Sequence of chain 1.B:
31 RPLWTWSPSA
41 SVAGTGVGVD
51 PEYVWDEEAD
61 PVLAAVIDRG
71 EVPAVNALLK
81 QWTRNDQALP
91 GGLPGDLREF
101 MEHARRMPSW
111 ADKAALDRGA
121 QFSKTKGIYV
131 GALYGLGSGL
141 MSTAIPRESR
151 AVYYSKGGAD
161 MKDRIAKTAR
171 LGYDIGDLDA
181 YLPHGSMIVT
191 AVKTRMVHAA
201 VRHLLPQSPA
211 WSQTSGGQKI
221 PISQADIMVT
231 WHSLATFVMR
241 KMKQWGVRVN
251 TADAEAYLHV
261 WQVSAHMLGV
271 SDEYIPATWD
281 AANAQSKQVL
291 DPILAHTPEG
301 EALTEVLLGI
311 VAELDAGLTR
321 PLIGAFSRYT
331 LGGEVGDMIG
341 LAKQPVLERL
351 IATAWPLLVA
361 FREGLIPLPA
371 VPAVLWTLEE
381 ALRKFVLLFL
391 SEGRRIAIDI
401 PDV

A protein and the small-molecule ligand that binds it are described below.
Small molecule (SMILES): C[C@@H](O)[C@@H](C)O

Binding-site contacts:
Ligand atom O5 contacts residue GLY127 of chain 1.B at 3.5 Å.
Ligand atom C3 contacts residue ARG394 of chain 1.B at 4.0 Å.
Ligand atom C2 contacts residue SER123 of chain 1.B at 3.5 Å.
Ligand atom C3 contacts residue GLY176 of chain 1.B at 3.8 Å.
Ligand atom C4 contacts residue ARG394 of chain 1.B at 4.3 Å.
Ligand atom C4 contacts residue TYR134 of chain 1.B at 4.0 Å (hydrophobic).
Ligand atom O6 contacts residue GLY176 of chain 1.B at 2.7 Å (h-bond).
Ligand atom C1 contacts residue LEU390 of chain 1.B at 4.3 Å (hydrophobic).
Ligand atom C1 contacts residue GLY127 of chain 1.B at 3.5 Å.
Ligand atom C2 contacts residue VAL130 of chain 1.B at 3.6 Å (hydrophobic).
Ligand atom C3 contacts residue VAL130 of chain 1.B at 4.5 Å (hydrophobic).
Ligand atom C1 contacts residue VAL130 of chain 1.B at 4.1 Å (hydrophobic).
Ligand atom C1 contacts residue VAL386 of chain 1.B at 3.7 Å (hydrophobic).
Ligand atom C4 contacts residue TYR173 of chain 1.B at 3.9 Å (hydrophobic).
Ligand atom O5 contacts residue LYS124 of chain 1.B at 3.6 Å.
Ligand atom O5 contacts residue SER123 of chain 1.B at 3.0 Å (h-bond).
Ligand atom C3 contacts residue SER123 of chain 1.B at 4.3 Å.
Ligand atom O6 contacts residue SER123 of chain 1.B at 3.4 Å.
Ligand atom O6 contacts residue LYS124 of chain 1.B at 4.1 Å.
Ligand atom C2 contacts residue GLY127 of chain 1.B at 3.7 Å.
Ligand atom O5 contacts residue VAL130 of chain 1.B at 4.3 Å.
Ligand atom C4 contacts residue GLY176 of chain 1.B at 4.2 Å.
Ligand atom C4 contacts residue GLY172 of chain 1.B at 4.2 Å.
Ligand atom C4 contacts residue VAL130 of chain 1.B at 4.4 Å (hydrophobic).
Ligand atom C1 contacts residue TYR173 of chain 1.B at 4.1 Å (hydrophobic).
Ligand atom C1 contacts residue GLY131 of chain 1.B at 4.1 Å.
Ligand atom O6 contacts residue ARG394 of chain 1.B at 4.5 Å.